A protein and the small-molecule ligand that binds it are described below.
Small molecule (SMILES): O=C(O)Cc1ccc(O)c(O)c1

Binding-site contacts:
Ligand atom C6 contacts residue HIS248 of chain 2.B at 3.3 Å.
Ligand atom C4 contacts residue TRP192 of chain 2.B at 3.7 Å (hydrophobic).
Ligand atom C5 contacts residue TRP192 of chain 2.B at 3.4 Å (hydrophobic).
Ligand atom O1 contacts residue ARG293 of chain 2.B at 2.8 Å.
Ligand atom O4 contacts residue HIS200 of chain 2.B at 3.4 Å (h-bond).
Ligand atom C6 contacts residue TRP192 of chain 2.B at 3.6 Å (hydrophobic).
Ligand atom C8 contacts residue ARG293 of chain 2.B at 3.5 Å.
Ligand atom O1 contacts residue ARG243 of chain 2.B at 3.0 Å (salt-bridge).
Ligand atom C2 contacts residue TYR257 of chain 2.B at 3.2 Å (hydrophobic).
Ligand atom O4 contacts residue GLU267 of chain 2.B at 3.1 Å (salt-bridge).
Ligand atom C8 contacts residue ARG243 of chain 2.B at 3.6 Å.
Ligand atom C5 contacts residue SER251 of chain 2.B at 3.5 Å.
Ligand atom O1 contacts residue TRP304 of chain 2.B at 3.4 Å.
Ligand atom C1 contacts residue TRP192 of chain 2.B at 3.5 Å (hydrophobic).
Ligand atom C4 contacts residue TYR257 of chain 2.B at 3.9 Å (hydrophobic).
Ligand atom C2 contacts residue HIS248 of chain 2.B at 3.3 Å.
Ligand atom O2 contacts residue ARG293 of chain 2.B at 3.0 Å (salt-bridge).
Ligand atom O2 contacts residue HIS248 of chain 2.B at 2.6 Å (h-bond).
Ligand atom O3 contacts residue MN1 of chain 2.E at 2.0 Å.
Ligand atom C5 contacts residue VAL250 of chain 2.B at 3.7 Å (hydrophobic).
Ligand atom C4 contacts residue MN1 of chain 2.E at 3.0 Å.
Ligand atom O2 contacts residue ARG243 of chain 2.B at 3.0 Å (salt-bridge).
Ligand atom O4 contacts residue TYR269 of chain 2.B at 3.6 Å.
Ligand atom C7 contacts residue TRP192 of chain 2.B at 3.7 Å (hydrophobic).
Ligand atom C5 contacts residue HIS248 of chain 2.B at 3.4 Å.
Ligand atom C6 contacts residue VAL250 of chain 2.B at 3.1 Å (hydrophobic).
Ligand atom C4 contacts residue HIS248 of chain 2.B at 3.4 Å.
Ligand atom O4 contacts residue HIS155 of chain 2.B at 3.1 Å (h-bond).
Ligand atom O3 contacts residue HIS214 of chain 2.B at 2.8 Å.
Ligand atom C1 contacts residue HIS248 of chain 2.B at 3.3 Å.
Ligand atom O4 contacts residue MN1 of chain 2.E at 2.0 Å.
Ligand atom C3 contacts residue MN1 of chain 2.E at 3.0 Å.
Ligand atom C7 contacts residue HIS248 of chain 2.B at 3.7 Å.
Ligand atom C3 contacts residue HIS248 of chain 2.B at 3.6 Å.
Ligand atom C8 contacts residue HIS248 of chain 2.B at 3.4 Å.
Ligand atom C7 contacts residue ARG293 of chain 2.B at 3.4 Å.
Ligand atom C3 contacts residue TYR257 of chain 2.B at 2.9 Å (hydrophobic).
Ligand atom O3 contacts residue TYR257 of chain 2.B at 2.6 Å (h-bond).
Ligand atom O3 contacts residue ASN157 of chain 2.B at 3.9 Å.
Ligand atom O3 contacts residue GLU267 of chain 2.B at 3.1 Å (salt-bridge).

Sequence of chain 2.B:
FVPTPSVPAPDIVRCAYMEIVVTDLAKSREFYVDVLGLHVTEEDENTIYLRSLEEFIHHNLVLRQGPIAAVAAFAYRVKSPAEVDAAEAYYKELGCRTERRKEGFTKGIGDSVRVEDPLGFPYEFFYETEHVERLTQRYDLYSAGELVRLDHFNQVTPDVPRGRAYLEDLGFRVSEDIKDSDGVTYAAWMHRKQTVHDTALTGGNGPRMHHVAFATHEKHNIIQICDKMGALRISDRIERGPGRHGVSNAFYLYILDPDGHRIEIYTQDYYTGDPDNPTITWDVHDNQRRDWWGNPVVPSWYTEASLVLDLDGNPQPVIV